Sequence of chain 1.A:
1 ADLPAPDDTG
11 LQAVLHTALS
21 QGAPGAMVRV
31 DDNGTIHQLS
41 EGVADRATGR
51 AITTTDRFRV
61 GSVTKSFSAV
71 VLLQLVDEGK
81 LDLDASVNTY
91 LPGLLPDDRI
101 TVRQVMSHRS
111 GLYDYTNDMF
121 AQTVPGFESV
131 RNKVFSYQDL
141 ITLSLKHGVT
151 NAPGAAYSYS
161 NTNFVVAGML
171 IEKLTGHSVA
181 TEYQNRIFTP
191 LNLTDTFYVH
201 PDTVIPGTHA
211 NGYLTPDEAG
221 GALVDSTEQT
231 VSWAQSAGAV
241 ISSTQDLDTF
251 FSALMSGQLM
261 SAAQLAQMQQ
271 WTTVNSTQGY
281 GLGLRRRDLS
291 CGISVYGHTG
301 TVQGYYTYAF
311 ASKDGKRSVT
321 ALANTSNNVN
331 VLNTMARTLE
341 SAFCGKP

Binding-site contacts:
Ligand atom C3' contacts residue ARG285 of chain 1.A at 3.5 Å.
Ligand atom O4A contacts residue GLY300 of chain 1.A at 3.8 Å.
Ligand atom C8 contacts residue GLY61 of chain 1.A at 4.2 Å.
Ligand atom C6 contacts residue SER62 of chain 1.A at 3.0 Å.
Ligand atom C11 contacts residue TRP233 of chain 1.A at 3.8 Å (hydrophobic).
Ligand atom C4' contacts residue THR301 of chain 1.A at 3.3 Å.
Ligand atom C2 contacts residue TYR159 of chain 1.A at 3.5 Å (hydrophobic).
Ligand atom N5 contacts residue TYR159 of chain 1.A at 4.1 Å.
Ligand atom O4A contacts residue THR299 of chain 1.A at 2.8 Å (h-bond).
Ligand atom C13 contacts residue THR301 of chain 1.A at 3.2 Å.
Ligand atom O12 contacts residue TRP233 of chain 1.A at 3.6 Å.
Ligand atom C8 contacts residue TYR159 of chain 1.A at 4.0 Å (hydrophobic).
Ligand atom S19 contacts residue PHE120 of chain 1.A at 3.5 Å.
Ligand atom C6 contacts residue TYR159 of chain 1.A at 3.3 Å (hydrophobic).
Ligand atom C13 contacts residue TRP233 of chain 1.A at 3.6 Å (hydrophobic).
Ligand atom O9 contacts residue SER62 of chain 1.A at 2.2 Å (h-bond).
Ligand atom C8 contacts residue SER62 of chain 1.A at 1.4 Å.
Ligand atom S1 contacts residue TYR159 of chain 1.A at 3.8 Å.
Ligand atom C4 contacts residue THR301 of chain 1.A at 4.2 Å.
Ligand atom C11 contacts residue THR301 of chain 1.A at 3.4 Å.
Ligand atom O9 contacts residue GLY300 of chain 1.A at 3.6 Å.
Ligand atom C7 contacts residue THR301 of chain 1.A at 3.9 Å.
Ligand atom O4B contacts residue THR301 of chain 1.A at 2.7 Å (h-bond).
Ligand atom C15 contacts residue THR301 of chain 1.A at 3.4 Å.
Ligand atom C8 contacts residue LYS65 of chain 1.A at 4.0 Å.
Ligand atom N10 contacts residue SER62 of chain 1.A at 3.7 Å.
Ligand atom C4' contacts residue THR299 of chain 1.A at 3.9 Å.
Ligand atom N5 contacts residue SER62 of chain 1.A at 3.1 Å (h-bond).
Ligand atom C3 contacts residue TYR159 of chain 1.A at 4.2 Å (hydrophobic).
Ligand atom C14 contacts residue THR301 of chain 1.A at 4.2 Å.
Ligand atom N10 contacts residue THR301 of chain 1.A at 2.8 Å (h-bond).
Ligand atom O12 contacts residue ASN161 of chain 1.A at 2.8 Å (h-bond).
Ligand atom C7 contacts residue SER62 of chain 1.A at 2.5 Å.
Ligand atom C11 contacts residue ASN161 of chain 1.A at 4.0 Å.
Ligand atom O4A contacts residue THR301 of chain 1.A at 3.6 Å.
Ligand atom C7 contacts residue ASN161 of chain 1.A at 3.7 Å.
Ligand atom S1 contacts residue ASN161 of chain 1.A at 4.1 Å.
Ligand atom C8 contacts residue THR301 of chain 1.A at 3.6 Å.
Ligand atom O9 contacts residue THR301 of chain 1.A at 2.8 Å (h-bond).
Ligand atom O9 contacts residue GLY61 of chain 1.A at 3.8 Å.

The protein below binds the small molecule below.
Small molecule (SMILES): COC(=O)CC1=C(C(=O)O)N[C@@H]([C@@H](C=O)NC(=O)Cc2cccs2)SC1